Sequence of chain 1.A:
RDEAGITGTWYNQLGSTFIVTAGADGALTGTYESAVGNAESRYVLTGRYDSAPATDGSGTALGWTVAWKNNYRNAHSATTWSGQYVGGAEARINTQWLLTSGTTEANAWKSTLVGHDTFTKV

A small-molecule ligand and the protein it binds are described below.
Small molecule (SMILES): [O][Cu]12<-n3ccccc3CCN->1(CCCNC(=O)CCCC[C@@H]1SC[C@@H]3NC(=O)N[C@@H]31)CCc1ccccn->21

Sequence of chain 3.A:
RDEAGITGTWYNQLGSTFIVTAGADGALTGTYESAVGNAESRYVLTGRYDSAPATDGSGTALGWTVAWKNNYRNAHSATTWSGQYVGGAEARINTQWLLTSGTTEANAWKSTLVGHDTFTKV

Binding-site contacts:
Ligand atom C19 contacts residue LYS121 of chain 1.A at 3.5 Å.
Ligand atom C6 contacts residue VAL47 of chain 1.A at 3.7 Å (hydrophobic).
Ligand atom C3 contacts residue TRP108 of chain 1.A at 3.4 Å (hydrophobic).
Ligand atom C4 contacts residue TRP120 of chain 3.A at 3.6 Å (hydrophobic).
Ligand atom C1 contacts residue LEU25 of chain 1.A at 3.5 Å (hydrophobic).
Ligand atom N3 contacts residue ALA86 of chain 1.A at 3.7 Å.
Ligand atom C9 contacts residue TRP79 of chain 1.A at 3.5 Å (hydrophobic).
Ligand atom C10 contacts residue ASN49 of chain 1.A at 3.7 Å.
Ligand atom N2 contacts residue VAL47 of chain 1.A at 3.6 Å.
Ligand atom C9 contacts residue ASN49 of chain 1.A at 3.6 Å.
Ligand atom C2 contacts residue TRP108 of chain 1.A at 3.7 Å (hydrophobic).
Ligand atom C18 contacts residue LYS121 of chain 1.A at 3.3 Å.
Ligand atom C19 contacts residue S321 of chain 3.B at 3.5 Å.
Ligand atom N2 contacts residue SER45 of chain 1.A at 3.0 Å (h-bond).
Ligand atom C5 contacts residue TRP120 of chain 3.A at 3.6 Å (hydrophobic).
Ligand atom N3 contacts residue SER88 of chain 1.A at 2.8 Å (h-bond).
Ligand atom N1 contacts residue ASP128 of chain 1.A at 2.7 Å (salt-bridge).
Ligand atom C1 contacts residue TYR43 of chain 1.A at 3.6 Å (hydrophobic).
Ligand atom C6 contacts residue SER45 of chain 1.A at 3.4 Å.
Ligand atom C14 contacts residue LEU124 of chain 1.A at 3.5 Å (hydrophobic).
Ligand atom C11 contacts residue SER88 of chain 1.A at 3.4 Å.
Ligand atom C13 contacts residue LEU124 of chain 1.A at 3.8 Å (hydrophobic).
Ligand atom C18 contacts residue S321 of chain 3.B at 3.6 Å.
Ligand atom C21 contacts residue GOL1 of chain 1.D at 3.6 Å.
Ligand atom O1 contacts residue TYR43 of chain 1.A at 2.7 Å (h-bond).
Ligand atom S1 contacts residue THR90 of chain 1.A at 3.3 Å (h-bond).
Ligand atom C1 contacts residue SER27 of chain 1.A at 3.7 Å.
Ligand atom S1 contacts residue TRP92 of chain 1.A at 3.7 Å.
Ligand atom O2 contacts residue GLY48 of chain 1.A at 3.6 Å.
Ligand atom C1 contacts residue ASP128 of chain 1.A at 3.7 Å.
Ligand atom O1 contacts residue ASN23 of chain 1.A at 3.0 Å (h-bond).
Ligand atom S1 contacts residue TRP79 of chain 1.A at 3.6 Å.
Ligand atom C15 contacts residue S321 of chain 3.B at 3.6 Å.
Ligand atom C26 contacts residue GOL1 of chain 1.D at 3.4 Å.
Ligand atom C7 contacts residue LEU110 of chain 1.A at 3.8 Å (hydrophobic).
Ligand atom O2 contacts residue ASN49 of chain 1.A at 2.8 Å (h-bond).
Ligand atom N1 contacts residue LEU25 of chain 1.A at 3.7 Å.
Ligand atom O1 contacts residue SER27 of chain 1.A at 2.6 Å (h-bond).
Ligand atom C14 contacts residue S321 of chain 3.B at 3.6 Å.
Ligand atom C4 contacts residue VAL47 of chain 1.A at 3.7 Å (hydrophobic).